Binding-site contacts:
Ligand atom C13 contacts residue GLU40 of chain 1.A at 3.1 Å.
Ligand atom C07 contacts residue GLN39 of chain 1.A at 3.7 Å.
Ligand atom C19 contacts residue THR118 of chain 2.A at 3.5 Å.
Ligand atom C09 contacts residue GLN39 of chain 1.A at 3.3 Å.
Ligand atom C03 contacts residue ALA73 of chain 1.A at 3.6 Å (hydrophobic).
Ligand atom C01 contacts residue MET122 of chain 2.A at 3.5 Å (hydrophobic).
Ligand atom O06 contacts residue TYR43 of chain 1.A at 3.4 Å (h-bond).
Ligand atom O23 contacts residue GLU114 of chain 2.A at 3.4 Å (salt-bridge).
Ligand atom C24 contacts residue THR118 of chain 2.A at 3.4 Å.
Ligand atom O22 contacts residue GLU114 of chain 2.A at 2.8 Å (salt-bridge).
Ligand atom O06 contacts residue THR118 of chain 2.A at 3.5 Å (h-bond).
Ligand atom C07 contacts residue THR118 of chain 2.A at 3.1 Å.
Ligand atom O23 contacts residue THR118 of chain 2.A at 2.9 Å (h-bond).
Ligand atom C11 contacts residue LYS117 of chain 2.A at 3.8 Å.
Ligand atom C21 contacts residue THR118 of chain 2.A at 3.8 Å.
Ligand atom C05 contacts residue THR118 of chain 2.A at 3.5 Å.
Ligand atom O16 contacts residue HIS115 of chain 2.A at 3.0 Å (h-bond).
Ligand atom C02 contacts residue MET122 of chain 2.A at 3.7 Å (hydrophobic).
Ligand atom C08 contacts residue THR118 of chain 2.A at 3.4 Å.
Ligand atom C09 contacts residue TYR43 of chain 1.A at 3.8 Å (hydrophobic).
Ligand atom C11 contacts residue TYR43 of chain 1.A at 3.8 Å (hydrophobic).
Ligand atom O06 contacts residue GLN39 of chain 1.A at 3.8 Å.
Ligand atom C21 contacts residue HIS115 of chain 2.A at 3.9 Å.
Ligand atom C21 contacts residue GLU114 of chain 2.A at 3.4 Å.
Ligand atom C01 contacts residue ALA72 of chain 1.A at 3.8 Å (hydrophobic).
Ligand atom C04 contacts residue LEU46 of chain 1.A at 3.6 Å (hydrophobic).
Ligand atom C20 contacts residue THR69 of chain 1.A at 3.6 Å.
Ligand atom C25 contacts residue THR118 of chain 2.A at 3.8 Å.
Ligand atom C13 contacts residue LYS117 of chain 2.A at 3.5 Å.
Ligand atom O23 contacts residue HIS115 of chain 2.A at 3.2 Å (h-bond).
Ligand atom C18 contacts residue GLN39 of chain 1.A at 3.4 Å.
Ligand atom C19 contacts residue THR69 of chain 1.A at 3.6 Å.
Ligand atom C08 contacts residue GLN39 of chain 1.A at 3.2 Å.
Ligand atom O06 contacts residue ALA42 of chain 1.A at 3.8 Å.
Ligand atom C08 contacts residue TYR43 of chain 1.A at 3.8 Å (hydrophobic).
Ligand atom C24 contacts residue THR69 of chain 1.A at 3.7 Å.
Ligand atom C12 contacts residue LYS117 of chain 2.A at 3.2 Å.
Ligand atom O22 contacts residue ALA113 of chain 2.A at 3.5 Å.
Ligand atom C12 contacts residue GLU40 of chain 1.A at 3.2 Å.
Ligand atom C04 contacts residue ALA42 of chain 1.A at 3.8 Å (hydrophobic).

Sequence of chain 1.A:
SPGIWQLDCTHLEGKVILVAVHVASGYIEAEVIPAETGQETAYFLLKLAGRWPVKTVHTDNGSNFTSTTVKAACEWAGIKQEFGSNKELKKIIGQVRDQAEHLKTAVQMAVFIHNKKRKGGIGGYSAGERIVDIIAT

Sequence of chain 2.A:
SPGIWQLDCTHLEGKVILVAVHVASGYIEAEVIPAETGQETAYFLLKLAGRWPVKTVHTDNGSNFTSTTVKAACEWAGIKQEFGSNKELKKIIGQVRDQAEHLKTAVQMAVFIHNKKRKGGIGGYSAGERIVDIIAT

This small molecule binds to this protein.
Small molecule (SMILES): Cc1ccc2oc(C#Cc3cccc(C(=O)O)c3)c(CC(=O)O)c2c1